This small molecule binds to this protein.
Small molecule (SMILES): Nc1ccn([C@@H]2O[C@H](CO[P](=O)(O)O[C@H]3[C@@H](O)[C@H](n4ccc(N)nc4=O)O[C@@H]3CO[P](=O)(O)O[C@H]3[C@@H](O)[C@H](n4cnc5c(N)ncnc54)O[C@@H]3CO[P](=O)(O)O[C@H]3[C@@H](O)[C@H](n4ccc(N)nc4=O)O[C@@H]3CO[P](=O)(O)O[C@H]3[C@@H](O)[C@H](n4ccc(=O)[nH]c4=O)O[C@@H]3CO[P](=O)(O)O[C@H]3[C@@H](O)[C@H](n4cnc5c(N)ncnc54)O[C@@H]3CO[P](=O)(O)O[C@H]3[C@@H](O)[C@H](n4cnc5c(=O)nc(N)[nH]c54)O[C@@H]3CO[P](=O)(O)O[C@H]3[C@@H](O)[C@H](n4cnc5c(=O)nc(N)[nH]c54)O[C@@H]3CO)[C@@H](O)[C@H]2O)c(=O)n1

Binding-site contacts:
Ligand atom O4' contacts residue LYS61 of chain 5.E at 2.8 Å (salt-bridge).
Ligand atom N9 contacts residue LYS61 of chain 5.E at 3.3 Å (salt-bridge).
Ligand atom O3' contacts residue TYR85 of chain 5.E at 3.8 Å.
Ligand atom C8 contacts residue THR45 of chain 5.E at 3.8 Å.
Ligand atom C2' contacts residue GLU63 of chain 5.E at 3.5 Å.
Ligand atom C3' contacts residue TYR85 of chain 5.E at 3.4 Å (hydrophobic).
Ligand atom N6 contacts residue THR59 of chain 5.E at 2.8 Å (h-bond).
Ligand atom N3 contacts residue TYR85 of chain 5.E at 3.5 Å.
Ligand atom C2' contacts residue TYR85 of chain 5.E at 3.4 Å (hydrophobic).
Ligand atom C4' contacts residue TYR85 of chain 5.E at 3.2 Å (hydrophobic).
Ligand atom C4 contacts residue LYS61 of chain 5.E at 3.7 Å.
Ligand atom C5' contacts residue TYR85 of chain 5.E at 2.9 Å (hydrophobic).
Ligand atom O2 contacts residue ASN87 of chain 5.E at 3.3 Å (h-bond).
Ligand atom O2' contacts residue TYR85 of chain 5.E at 3.4 Å.
Ligand atom OP2 contacts residue TYR85 of chain 5.E at 2.6 Å (h-bond).
Ligand atom N7 contacts residue THR45 of chain 5.E at 2.6 Å (h-bond).
Ligand atom N6 contacts residue THR45 of chain 5.E at 2.7 Å (h-bond).
Ligand atom C2 contacts residue SER47 of chain 5.E at 3.2 Å.
Ligand atom N1 contacts residue THR59 of chain 5.E at 3.6 Å.
Ligand atom C6 contacts residue THR45 of chain 5.E at 3.3 Å.
Ligand atom C5 contacts residue THR45 of chain 5.E at 3.2 Å.
Ligand atom N7 contacts residue LYS61 of chain 5.E at 3.3 Å.
Ligand atom C8 contacts residue LYS61 of chain 5.E at 3.4 Å.
Ligand atom C2 contacts residue TYR85 of chain 5.E at 3.6 Å (hydrophobic).
Ligand atom C6 contacts residue TYR85 of chain 5.E at 3.6 Å (hydrophobic).
Ligand atom C1' contacts residue LYS61 of chain 5.E at 3.7 Å.
Ligand atom C5 contacts residue LYS61 of chain 5.E at 3.8 Å.
Ligand atom C3' contacts residue GLU63 of chain 5.E at 3.7 Å.
Ligand atom O2' contacts residue GLU63 of chain 5.E at 3.2 Å (salt-bridge).
Ligand atom C4 contacts residue TYR85 of chain 5.E at 3.6 Å (hydrophobic).
Ligand atom C5' contacts residue LYS61 of chain 5.E at 3.7 Å.
Ligand atom N1 contacts residue SER47 of chain 5.E at 2.9 Å (h-bond).
Ligand atom OP2 contacts residue LYS43 of chain 5.E at 2.7 Å (salt-bridge).
Ligand atom P contacts residue TYR85 of chain 5.E at 3.6 Å.
Ligand atom C6 contacts residue THR59 of chain 5.E at 3.6 Å.
Ligand atom C5 contacts residue TYR85 of chain 5.E at 3.7 Å (hydrophobic).
Ligand atom N6 contacts residue CYS46 of chain 5.E at 3.3 Å (h-bond).
Ligand atom N1 contacts residue TYR85 of chain 5.E at 3.5 Å.
Ligand atom N4 contacts residue TYR85 of chain 5.E at 3.8 Å.
Ligand atom O5' contacts residue TYR85 of chain 5.E at 3.8 Å.

Sequence of chain 5.E:
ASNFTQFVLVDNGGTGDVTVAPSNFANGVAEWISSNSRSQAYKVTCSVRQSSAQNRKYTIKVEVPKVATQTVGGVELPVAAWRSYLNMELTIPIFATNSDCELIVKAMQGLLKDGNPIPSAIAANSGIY